Binding-site contacts:
Ligand atom C3 contacts residue ASN116 of chain 1.E at 3.9 Å.
Ligand atom C8 contacts residue ASP288 of chain 1.E at 3.5 Å.
Ligand atom C5 contacts residue ASN116 of chain 1.E at 3.8 Å.
Ligand atom O5 contacts residue ASN116 of chain 1.E at 2.4 Å (h-bond).
Ligand atom N2 contacts residue LEU135 of chain 1.E at 4.4 Å.
Ligand atom C2 contacts residue ASN116 of chain 1.E at 2.5 Å.
Ligand atom C8 contacts residue LEU135 of chain 1.E at 3.9 Å (hydrophobic).
Ligand atom C4 contacts residue ASN116 of chain 1.E at 4.4 Å.
Ligand atom C1 contacts residue TYR133 of chain 1.E at 4.1 Å (hydrophobic).
Ligand atom O7 contacts residue ASN116 of chain 1.E at 3.7 Å.
Ligand atom O7 contacts residue ASN104 of chain 1.E at 3.0 Å (h-bond).
Ligand atom N2 contacts residue ASN116 of chain 1.E at 2.9 Å (h-bond).
Ligand atom C3 contacts residue TYR133 of chain 1.E at 4.3 Å (hydrophobic).
Ligand atom C8 contacts residue VAL102 of chain 1.E at 3.8 Å (hydrophobic).
Ligand atom C7 contacts residue ASN116 of chain 1.E at 3.5 Å.
Ligand atom C7 contacts residue ASN104 of chain 1.E at 4.1 Å.
Ligand atom C7 contacts residue ASP288 of chain 1.E at 4.4 Å.
Ligand atom C1 contacts residue ASN116 of chain 1.E at 1.5 Å.
Ligand atom O7 contacts residue VAL102 of chain 1.E at 4.4 Å.
Ligand atom C7 contacts residue LEU135 of chain 1.E at 4.5 Å (hydrophobic).

Sequence of chain 1.E:
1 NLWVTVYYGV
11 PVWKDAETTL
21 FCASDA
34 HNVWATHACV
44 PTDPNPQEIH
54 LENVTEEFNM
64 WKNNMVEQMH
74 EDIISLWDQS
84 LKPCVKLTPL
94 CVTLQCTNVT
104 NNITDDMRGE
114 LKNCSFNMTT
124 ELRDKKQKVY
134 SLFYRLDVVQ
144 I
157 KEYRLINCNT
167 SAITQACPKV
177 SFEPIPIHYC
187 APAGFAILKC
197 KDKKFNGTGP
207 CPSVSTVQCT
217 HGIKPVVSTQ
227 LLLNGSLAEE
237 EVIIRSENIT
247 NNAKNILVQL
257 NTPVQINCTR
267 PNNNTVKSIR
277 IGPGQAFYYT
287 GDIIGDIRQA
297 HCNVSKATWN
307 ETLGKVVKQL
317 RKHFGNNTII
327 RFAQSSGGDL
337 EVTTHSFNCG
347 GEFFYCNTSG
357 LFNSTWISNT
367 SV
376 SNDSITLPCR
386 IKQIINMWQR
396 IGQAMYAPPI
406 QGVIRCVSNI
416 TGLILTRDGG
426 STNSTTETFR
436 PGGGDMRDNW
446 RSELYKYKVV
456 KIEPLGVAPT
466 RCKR

A small-molecule ligand and the protein it binds are described below.
Small molecule (SMILES): CC(=O)N[C@H]1[C@H](O[C@H]2[C@H](O)[C@@H](NC(C)=O)CO[C@@H]2CO)O[C@H](CO)[C@@H](O)[C@@H]1O